A protein and the small-molecule ligand that binds it are described below.
Small molecule (SMILES): CC(=O)N[C@H]1[C@H]([C@H](O)[C@H](O)CO)O[C@@](O[C@H](CO)[C@@H](O)[C@@H]2O[C@@H](C(=O)O)C[C@H](O)[C@H]2NC(C)=O)(C(=O)O)C[C@@H]1O

Sequence of chain 5.C:
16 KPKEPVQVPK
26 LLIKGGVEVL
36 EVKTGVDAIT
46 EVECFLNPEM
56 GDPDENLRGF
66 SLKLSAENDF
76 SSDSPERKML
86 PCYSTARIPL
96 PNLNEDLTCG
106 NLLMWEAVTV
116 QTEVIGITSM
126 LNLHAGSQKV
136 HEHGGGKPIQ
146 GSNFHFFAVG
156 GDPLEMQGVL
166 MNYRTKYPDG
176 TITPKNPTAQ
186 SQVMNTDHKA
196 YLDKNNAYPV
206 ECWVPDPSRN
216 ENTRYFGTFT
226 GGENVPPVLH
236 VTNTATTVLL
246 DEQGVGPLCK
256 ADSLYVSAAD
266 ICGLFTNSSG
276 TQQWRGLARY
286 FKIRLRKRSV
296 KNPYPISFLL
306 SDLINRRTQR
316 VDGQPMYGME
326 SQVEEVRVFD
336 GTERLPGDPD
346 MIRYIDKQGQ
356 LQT

Sequence of chain 5.D:
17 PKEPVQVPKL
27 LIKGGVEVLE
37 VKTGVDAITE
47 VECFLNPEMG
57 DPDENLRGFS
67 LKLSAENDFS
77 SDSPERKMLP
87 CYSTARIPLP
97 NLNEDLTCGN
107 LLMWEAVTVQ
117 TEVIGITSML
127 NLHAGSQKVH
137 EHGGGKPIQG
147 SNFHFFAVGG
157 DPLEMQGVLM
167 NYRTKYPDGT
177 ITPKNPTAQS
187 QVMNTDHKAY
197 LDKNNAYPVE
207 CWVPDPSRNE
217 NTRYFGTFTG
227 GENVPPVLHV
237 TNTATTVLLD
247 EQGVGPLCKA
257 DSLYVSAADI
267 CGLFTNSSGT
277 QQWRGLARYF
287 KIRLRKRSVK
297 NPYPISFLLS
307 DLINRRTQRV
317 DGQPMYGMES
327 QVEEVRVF

Sequence of chain 5.B:
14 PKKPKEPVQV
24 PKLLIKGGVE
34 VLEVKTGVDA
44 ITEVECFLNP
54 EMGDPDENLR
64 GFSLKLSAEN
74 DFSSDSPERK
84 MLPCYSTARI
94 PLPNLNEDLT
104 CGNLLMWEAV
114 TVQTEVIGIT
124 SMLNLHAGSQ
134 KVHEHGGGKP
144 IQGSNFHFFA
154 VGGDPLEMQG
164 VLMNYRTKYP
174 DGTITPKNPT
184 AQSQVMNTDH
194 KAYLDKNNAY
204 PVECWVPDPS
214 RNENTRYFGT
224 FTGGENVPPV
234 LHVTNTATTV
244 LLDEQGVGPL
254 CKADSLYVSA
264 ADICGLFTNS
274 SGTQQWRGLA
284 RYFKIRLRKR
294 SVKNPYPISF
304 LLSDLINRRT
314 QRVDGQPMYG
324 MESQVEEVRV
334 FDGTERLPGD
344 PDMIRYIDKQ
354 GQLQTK

Binding-site contacts:
Ligand atom O1A contacts residue THR276 of chain 5.C at 2.3 Å (h-bond).
Ligand atom N5 contacts residue GLN278 of chain 5.C at 3.7 Å.
Ligand atom C1 contacts residue ASN272 of chain 5.C at 4.1 Å.
Ligand atom O8 contacts residue ASN272 of chain 5.C at 3.4 Å (h-bond).
Ligand atom O9 contacts residue LEU67 of chain 5.C at 3.4 Å.
Ligand atom C6 contacts residue ASN272 of chain 5.C at 3.7 Å.
Ligand atom O7 contacts residue LEU62 of chain 5.C at 4.0 Å.
Ligand atom O1A contacts residue ASN272 of chain 5.C at 3.6 Å (h-bond).
Ligand atom C11 contacts residue PHE270 of chain 5.C at 3.8 Å (hydrophobic).
Ligand atom C11 contacts residue ASN272 of chain 5.C at 3.6 Å.
Ligand atom O1B contacts residue THR276 of chain 5.C at 3.5 Å (h-bond).
Ligand atom C9 contacts residue LEU67 of chain 5.C at 4.1 Å (hydrophobic).
Ligand atom C8 contacts residue GLN278 of chain 5.C at 3.6 Å.
Ligand atom O1B contacts residue LYS68 of chain 5.C at 3.9 Å.
Ligand atom C11 contacts residue PHE75 of chain 5.D at 3.3 Å (hydrophobic).
Ligand atom C11 contacts residue HIS138 of chain 5.B at 3.1 Å.
Ligand atom C11 contacts residue THR276 of chain 5.C at 3.3 Å.
Ligand atom C9 contacts residue GLN278 of chain 5.C at 3.1 Å.
Ligand atom O8 contacts residue LYS68 of chain 5.C at 3.4 Å.
Ligand atom O10 contacts residue PHE75 of chain 5.D at 3.8 Å.
Ligand atom O9 contacts residue LYS68 of chain 5.C at 2.9 Å (salt-bridge).
Ligand atom C6 contacts residue LYS68 of chain 5.C at 4.2 Å.
Ligand atom C10 contacts residue GLN278 of chain 5.C at 4.0 Å.
Ligand atom O8 contacts residue THR276 of chain 5.C at 3.6 Å.
Ligand atom N5 contacts residue ASN272 of chain 5.C at 3.2 Å (h-bond).
Ligand atom O9 contacts residue GLN278 of chain 5.C at 3.9 Å.
Ligand atom C11 contacts residue PHE65 of chain 5.C at 3.4 Å (hydrophobic).
Ligand atom O1B contacts residue SER274 of chain 5.C at 2.9 Å (h-bond).
Ligand atom C7 contacts residue GLN278 of chain 5.C at 3.8 Å.
Ligand atom C11 contacts residue GLN278 of chain 5.C at 3.5 Å.
Ligand atom C11 contacts residue SER274 of chain 5.C at 4.1 Å.
Ligand atom C10 contacts residue PHE75 of chain 5.D at 4.1 Å (hydrophobic).
Ligand atom C9 contacts residue LYS68 of chain 5.C at 3.8 Å.
Ligand atom C5 contacts residue ASN272 of chain 5.C at 4.1 Å.
Ligand atom C1 contacts residue SER274 of chain 5.C at 4.1 Å.
Ligand atom O1A contacts residue LYS68 of chain 5.C at 2.8 Å.
Ligand atom C10 contacts residue ASN272 of chain 5.C at 3.9 Å.
Ligand atom C1 contacts residue THR276 of chain 5.C at 3.2 Å.
Ligand atom C1 contacts residue LYS68 of chain 5.C at 3.6 Å.
Ligand atom O8 contacts residue GLN278 of chain 5.C at 3.4 Å (h-bond).